Sequence of chain 36.E:
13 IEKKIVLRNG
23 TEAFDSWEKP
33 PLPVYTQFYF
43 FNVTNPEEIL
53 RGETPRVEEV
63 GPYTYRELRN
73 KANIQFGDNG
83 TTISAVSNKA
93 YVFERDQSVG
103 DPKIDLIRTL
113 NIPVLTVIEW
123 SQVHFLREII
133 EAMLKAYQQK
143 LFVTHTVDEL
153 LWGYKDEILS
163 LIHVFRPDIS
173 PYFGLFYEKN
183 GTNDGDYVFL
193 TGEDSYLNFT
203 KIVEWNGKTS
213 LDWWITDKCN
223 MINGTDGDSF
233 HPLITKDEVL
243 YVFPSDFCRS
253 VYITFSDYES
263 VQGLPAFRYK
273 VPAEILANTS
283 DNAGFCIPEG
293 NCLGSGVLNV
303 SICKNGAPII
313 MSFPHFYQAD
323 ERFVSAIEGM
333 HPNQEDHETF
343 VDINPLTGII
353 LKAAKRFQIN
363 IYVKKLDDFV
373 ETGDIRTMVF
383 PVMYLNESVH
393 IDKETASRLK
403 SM

This protein binds this small molecule.
Small molecule (SMILES): CC(=O)N[C@H]1[C@H](O[C@H]2[C@H](O)[C@@H](NC(C)=O)CO[C@@H]2CO)O[C@H](CO)[C@@H](O)[C@@H]1O

Binding-site contacts:
Ligand atom C3 contacts residue TYR93 of chain 36.E at 3.8 Å (hydrophobic).
Ligand atom O7 contacts residue LEU70 of chain 36.E at 3.7 Å.
Ligand atom C1 contacts residue TYR93 of chain 36.E at 3.8 Å (hydrophobic).
Ligand atom O4 contacts residue VAL94 of chain 36.E at 3.7 Å.
Ligand atom C2 contacts residue TYR93 of chain 36.E at 3.8 Å (hydrophobic).
Ligand atom N2 contacts residue TYR93 of chain 36.E at 3.3 Å (h-bond).
Ligand atom C8 contacts residue ASP150 of chain 36.E at 4.3 Å.
Ligand atom C8 contacts residue ASN182 of chain 36.E at 4.3 Å.
Ligand atom C7 contacts residue TRP154 of chain 36.E at 4.5 Å (hydrophobic).
Ligand atom C7 contacts residue ASN182 of chain 36.E at 3.1 Å.
Ligand atom C4 contacts residue ASN182 of chain 36.E at 4.3 Å.
Ligand atom C8 contacts residue TRP154 of chain 36.E at 3.6 Å (hydrophobic).
Ligand atom O7 contacts residue ASN182 of chain 36.E at 2.9 Å (h-bond).
Ligand atom O7 contacts residue VAL94 of chain 36.E at 3.5 Å.
Ligand atom C8 contacts residue TYR93 of chain 36.E at 4.4 Å (hydrophobic).
Ligand atom C7 contacts residue TYR93 of chain 36.E at 4.3 Å (hydrophobic).
Ligand atom C3 contacts residue VAL94 of chain 36.E at 4.4 Å (hydrophobic).
Ligand atom C2 contacts residue VAL94 of chain 36.E at 4.3 Å (hydrophobic).
Ligand atom C1 contacts residue ASN182 of chain 36.E at 1.4 Å.
Ligand atom C5 contacts residue ASN182 of chain 36.E at 3.6 Å.
Ligand atom O5 contacts residue ASN182 of chain 36.E at 2.4 Å (h-bond).
Ligand atom C3 contacts residue ASN182 of chain 36.E at 3.8 Å.
Ligand atom O7 contacts residue TRP154 of chain 36.E at 4.5 Å.
Ligand atom O3 contacts residue VAL94 of chain 36.E at 4.5 Å.
Ligand atom N2 contacts residue ASN182 of chain 36.E at 2.9 Å (h-bond).
Ligand atom C2 contacts residue ASN182 of chain 36.E at 2.5 Å.